This protein binds this small molecule.
Small molecule (SMILES): CCCCCCCCCCCC[N+](C)(C)CCCS(=O)(=O)O

Sequence of chain 30.A:
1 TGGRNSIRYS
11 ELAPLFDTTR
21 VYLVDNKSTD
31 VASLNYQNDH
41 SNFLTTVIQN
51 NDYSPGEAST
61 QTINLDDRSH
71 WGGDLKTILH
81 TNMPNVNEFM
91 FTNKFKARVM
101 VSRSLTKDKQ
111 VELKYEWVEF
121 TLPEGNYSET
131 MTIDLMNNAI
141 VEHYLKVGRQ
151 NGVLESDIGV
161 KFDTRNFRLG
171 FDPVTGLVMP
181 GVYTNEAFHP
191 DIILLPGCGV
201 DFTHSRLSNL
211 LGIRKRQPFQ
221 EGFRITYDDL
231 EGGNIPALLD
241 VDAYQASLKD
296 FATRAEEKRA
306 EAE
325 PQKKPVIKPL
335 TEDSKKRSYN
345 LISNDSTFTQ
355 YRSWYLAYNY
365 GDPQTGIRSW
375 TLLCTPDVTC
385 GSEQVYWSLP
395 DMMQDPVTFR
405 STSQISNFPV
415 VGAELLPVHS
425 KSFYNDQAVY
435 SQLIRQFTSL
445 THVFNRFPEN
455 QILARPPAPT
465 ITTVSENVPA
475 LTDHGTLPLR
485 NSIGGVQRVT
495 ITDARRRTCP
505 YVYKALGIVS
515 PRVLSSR

Binding-site contacts:
Ligand atom O1S contacts residue GLY222 of chain 30.A at 3.0 Å (h-bond).
Ligand atom S1 contacts residue TRP374 of chain 30.A at 4.4 Å.
Ligand atom C3 contacts residue TRP374 of chain 30.A at 4.0 Å (hydrophobic).
Ligand atom O1S contacts residue LYS215 of chain 30.A at 3.9 Å.
Ligand atom C1 contacts residue TRP374 of chain 30.A at 3.3 Å (hydrophobic).
Ligand atom O1S contacts residue PHE223 of chain 30.A at 3.2 Å.
Ligand atom C3 contacts residue ASP229 of chain 30.A at 4.4 Å.
Ligand atom O1S contacts residue TRP374 of chain 30.A at 4.0 Å.
Ligand atom C2 contacts residue TRP374 of chain 30.A at 4.0 Å (hydrophobic).
Ligand atom C1 contacts residue ARG224 of chain 30.A at 4.1 Å.
Ligand atom O1S contacts residue ARG224 of chain 30.A at 2.9 Å (salt-bridge).
Ligand atom O2S contacts residue GLY222 of chain 30.A at 3.4 Å (h-bond).
Ligand atom O3S contacts residue ARG224 of chain 30.A at 3.8 Å.
Ligand atom C2 contacts residue ARG224 of chain 30.A at 4.0 Å.
Ligand atom S1 contacts residue LYS215 of chain 30.A at 4.1 Å.
Ligand atom S1 contacts residue GLY222 of chain 30.A at 3.8 Å.
Ligand atom O2S contacts residue LYS215 of chain 30.A at 3.1 Å (salt-bridge).
Ligand atom S1 contacts residue ARG224 of chain 30.A at 4.0 Å.
Ligand atom N1 contacts residue TRP374 of chain 30.A at 3.5 Å.